This small molecule binds to this protein.
Small molecule (SMILES): COc1ccc(OCc2ccc(COc3c(Cl)cccc3Cl)cc2)c(Cl)c1

Sequence of chain 20.C:
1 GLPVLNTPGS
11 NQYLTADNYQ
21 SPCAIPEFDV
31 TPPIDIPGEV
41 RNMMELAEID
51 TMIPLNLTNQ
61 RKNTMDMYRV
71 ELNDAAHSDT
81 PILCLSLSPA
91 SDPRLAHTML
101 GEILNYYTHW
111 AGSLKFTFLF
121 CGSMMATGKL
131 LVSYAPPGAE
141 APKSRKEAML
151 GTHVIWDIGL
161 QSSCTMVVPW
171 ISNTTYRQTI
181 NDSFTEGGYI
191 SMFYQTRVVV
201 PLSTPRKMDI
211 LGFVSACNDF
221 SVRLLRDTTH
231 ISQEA

Sequence of chain 20.A:
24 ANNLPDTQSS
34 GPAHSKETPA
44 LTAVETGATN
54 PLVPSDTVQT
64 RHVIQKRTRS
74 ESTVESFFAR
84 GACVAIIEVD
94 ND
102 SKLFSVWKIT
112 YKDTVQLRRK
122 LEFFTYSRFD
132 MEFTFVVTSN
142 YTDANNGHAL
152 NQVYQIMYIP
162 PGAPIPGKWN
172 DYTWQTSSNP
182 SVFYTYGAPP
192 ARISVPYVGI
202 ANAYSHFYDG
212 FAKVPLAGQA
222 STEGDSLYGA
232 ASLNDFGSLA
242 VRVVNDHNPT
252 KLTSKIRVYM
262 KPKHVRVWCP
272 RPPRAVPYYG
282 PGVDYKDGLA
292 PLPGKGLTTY

Binding-site contacts:
Ligand atom C20 contacts residue ILE194 of chain 20.A at 3.8 Å (hydrophobic).
Ligand atom C8 contacts residue MET132 of chain 20.A at 3.4 Å (hydrophobic).
Ligand atom C4 contacts residue MET132 of chain 20.A at 3.8 Å (hydrophobic).
Ligand atom O1 contacts residue ILE110 of chain 20.A at 3.7 Å.
Ligand atom C17 contacts residue TYR159 of chain 20.A at 3.7 Å (hydrophobic).
Ligand atom C12 contacts residue ILE110 of chain 20.A at 3.8 Å (hydrophobic).
Ligand atom C6 contacts residue TYR112 of chain 20.A at 3.7 Å (hydrophobic).
Ligand atom C7 contacts residue MET132 of chain 20.A at 3.3 Å (hydrophobic).
Ligand atom O3 contacts residue TYR112 of chain 20.A at 3.6 Å.
Ligand atom O3 contacts residue PHE130 of chain 20.A at 3.6 Å.
Ligand atom O1 contacts residue PHE237 of chain 20.A at 3.8 Å.
Ligand atom CL2 contacts residue TYR159 of chain 20.A at 3.6 Å.
Ligand atom C13 contacts residue PHE134 of chain 20.A at 3.7 Å (hydrophobic).
Ligand atom CL3 contacts residue PHE134 of chain 20.A at 3.8 Å.
Ligand atom C16 contacts residue ALA24 of chain 20.C at 3.8 Å (hydrophobic).
Ligand atom C7 contacts residue PHE237 of chain 20.A at 3.5 Å (hydrophobic).
Ligand atom C20 contacts residue LEU240 of chain 20.A at 3.8 Å (hydrophobic).
Ligand atom C12 contacts residue PHE134 of chain 20.A at 3.8 Å (hydrophobic).
Ligand atom C9 contacts residue PHE237 of chain 20.A at 3.7 Å (hydrophobic).
Ligand atom C1 contacts residue TYR205 of chain 20.A at 3.8 Å (hydrophobic).
Ligand atom CL2 contacts residue ILE25 of chain 20.C at 3.4 Å.
Ligand atom C21 contacts residue TYR205 of chain 20.A at 3.8 Å (hydrophobic).
Ligand atom O1 contacts residue MET132 of chain 20.A at 3.7 Å.
Ligand atom C19 contacts residue LEU240 of chain 20.A at 3.8 Å (hydrophobic).
Ligand atom CL2 contacts residue ALA24 of chain 20.C at 3.5 Å.
Ligand atom C14 contacts residue TYR159 of chain 20.A at 3.5 Å (hydrophobic).
Ligand atom C13 contacts residue MET132 of chain 20.A at 3.4 Å (hydrophobic).
Ligand atom CL3 contacts residue LEU240 of chain 20.A at 3.8 Å.
Ligand atom C16 contacts residue TYR159 of chain 20.A at 3.8 Å (hydrophobic).
Ligand atom C3 contacts residue MET132 of chain 20.A at 3.7 Å (hydrophobic).
Ligand atom C2 contacts residue PHE237 of chain 20.A at 3.6 Å (hydrophobic).
Ligand atom C21 contacts residue HIS207 of chain 20.A at 3.6 Å.
Ligand atom C13 contacts residue ILE110 of chain 20.A at 3.7 Å (hydrophobic).
Ligand atom C21 contacts residue SER128 of chain 20.A at 3.8 Å.
Ligand atom C9 contacts residue VAL199 of chain 20.A at 3.6 Å (hydrophobic).
Ligand atom C17 contacts residue ALA24 of chain 20.C at 3.7 Å (hydrophobic).
Ligand atom C5 contacts residue TYR112 of chain 20.A at 3.5 Å (hydrophobic).
Ligand atom C11 contacts residue ILE110 of chain 20.A at 3.8 Å (hydrophobic).
Ligand atom C10 contacts residue TYR159 of chain 20.A at 3.5 Å (hydrophobic).
Ligand atom O2 contacts residue VAL196 of chain 20.A at 3.4 Å.